This protein binds this small molecule.
Small molecule (SMILES): Cc1nnc(-c2ccc(OCCCOc3ccc(CCC(=O)O)c(F)c3)c(F)c2)s1

Sequence of chain 1.A:
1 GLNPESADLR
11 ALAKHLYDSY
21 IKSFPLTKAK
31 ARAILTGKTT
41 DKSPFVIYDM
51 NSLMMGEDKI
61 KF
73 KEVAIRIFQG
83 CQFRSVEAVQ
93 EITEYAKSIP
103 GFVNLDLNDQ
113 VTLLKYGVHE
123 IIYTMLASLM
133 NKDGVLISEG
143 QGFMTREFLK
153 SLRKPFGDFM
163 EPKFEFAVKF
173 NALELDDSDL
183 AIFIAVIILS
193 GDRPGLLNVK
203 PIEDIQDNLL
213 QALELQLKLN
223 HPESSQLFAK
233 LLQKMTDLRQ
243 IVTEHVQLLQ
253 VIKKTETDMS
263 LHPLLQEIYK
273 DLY

Binding-site contacts:
Ligand atom C21 contacts residue GLY82 of chain 1.A at 3.6 Å.
Ligand atom N2 contacts residue ARG78 of chain 1.A at 3.7 Å.
Ligand atom F2 contacts residue ARG86 of chain 1.A at 3.6 Å.
Ligand atom F1 contacts residue PHE161 of chain 1.A at 3.6 Å.
Ligand atom C8 contacts residue ILE139 of chain 1.A at 3.7 Å (hydrophobic).
Ligand atom C16 contacts residue SER87 of chain 1.A at 3.2 Å.
Ligand atom C13 contacts residue SER87 of chain 1.A at 3.4 Å.
Ligand atom C10 contacts residue LEU128 of chain 1.A at 3.8 Å (hydrophobic).
Ligand atom C1 contacts residue GLU57 of chain 1.A at 3.3 Å.
Ligand atom F1 contacts residue HIS247 of chain 1.A at 3.1 Å.
Ligand atom C17 contacts residue TYR271 of chain 1.A at 3.2 Å (hydrophobic).
Ligand atom O4 contacts residue TYR271 of chain 1.A at 2.6 Å (h-bond).
Ligand atom O1 contacts residue ILE139 of chain 1.A at 3.7 Å.
Ligand atom N1 contacts residue ARG78 of chain 1.A at 3.7 Å.
Ligand atom C7 contacts residue ILE139 of chain 1.A at 3.6 Å (hydrophobic).
Ligand atom C13 contacts residue CYS83 of chain 1.A at 3.7 Å (hydrophobic).
Ligand atom C11 contacts residue CYS83 of chain 1.A at 3.7 Å (hydrophobic).
Ligand atom F2 contacts residue GLY82 of chain 1.A at 3.3 Å.
Ligand atom O2 contacts residue CYS83 of chain 1.A at 3.6 Å (h-bond).
Ligand atom C19 contacts residue CYS83 of chain 1.A at 3.7 Å (hydrophobic).
Ligand atom C20 contacts residue GLY82 of chain 1.A at 3.8 Å.
Ligand atom O2 contacts residue MET162 of chain 1.A at 3.5 Å (h-bond).
Ligand atom F1 contacts residue LYS165 of chain 1.A at 3.7 Å.
Ligand atom C15 contacts residue SER87 of chain 1.A at 3.5 Å.
Ligand atom O3 contacts residue HIS121 of chain 1.A at 3.0 Å (h-bond).
Ligand atom C3 contacts residue PHE62 of chain 1.A at 3.7 Å (hydrophobic).
Ligand atom O4 contacts residue HIS247 of chain 1.A at 3.4 Å (h-bond).
Ligand atom C19 contacts residue MET162 of chain 1.A at 3.3 Å (hydrophobic).
Ligand atom C17 contacts residue SER87 of chain 1.A at 3.4 Å.
Ligand atom C12 contacts residue CYS83 of chain 1.A at 3.8 Å (hydrophobic).
Ligand atom O3 contacts residue SER87 of chain 1.A at 2.8 Å (h-bond).
Ligand atom C15 contacts residue TYR125 of chain 1.A at 3.4 Å (hydrophobic).
Ligand atom C6 contacts residue ILE139 of chain 1.A at 3.6 Å (hydrophobic).
Ligand atom C2 contacts residue PHE62 of chain 1.A at 3.7 Å (hydrophobic).
Ligand atom S1 contacts residue PHE62 of chain 1.A at 3.4 Å.
Ligand atom O1 contacts residue CYS83 of chain 1.A at 3.6 Å.
Ligand atom C5 contacts residue MET146 of chain 1.A at 3.8 Å (hydrophobic).
Ligand atom C7 contacts residue CYS83 of chain 1.A at 3.7 Å (hydrophobic).
Ligand atom N2 contacts residue GLY82 of chain 1.A at 3.7 Å.
Ligand atom O3 contacts residue TYR271 of chain 1.A at 3.5 Å (h-bond).